Sequence of chain 1.C:
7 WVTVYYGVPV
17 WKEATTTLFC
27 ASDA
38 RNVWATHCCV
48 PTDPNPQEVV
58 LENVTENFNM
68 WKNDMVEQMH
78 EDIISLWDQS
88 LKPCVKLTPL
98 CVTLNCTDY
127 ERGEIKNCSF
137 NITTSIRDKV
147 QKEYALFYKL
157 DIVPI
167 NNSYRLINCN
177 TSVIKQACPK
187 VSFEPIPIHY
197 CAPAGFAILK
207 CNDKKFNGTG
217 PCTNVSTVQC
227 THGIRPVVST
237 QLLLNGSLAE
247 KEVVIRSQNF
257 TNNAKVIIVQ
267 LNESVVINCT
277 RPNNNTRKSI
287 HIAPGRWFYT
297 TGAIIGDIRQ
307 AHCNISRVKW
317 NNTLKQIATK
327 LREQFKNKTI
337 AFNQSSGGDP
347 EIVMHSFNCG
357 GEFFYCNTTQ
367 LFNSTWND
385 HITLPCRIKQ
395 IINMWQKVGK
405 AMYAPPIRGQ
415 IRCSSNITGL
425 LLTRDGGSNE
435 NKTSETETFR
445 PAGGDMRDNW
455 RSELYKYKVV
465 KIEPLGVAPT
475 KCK

The protein below binds the small molecule below.
Small molecule (SMILES): CC(=O)N[C@H]1[C@H](O[C@H]2[C@H](O)[C@@H](NC(C)=O)CO[C@@H]2CO)O[C@H](CO)[C@@H](O[C@@H]2O[C@H](CO)[C@@H](O)[C@H](O)[C@@H]2O)[C@@H]1O

Binding-site contacts:
Ligand atom C8 contacts residue VAL349 of chain 1.C at 3.8 Å (hydrophobic).
Ligand atom C5 contacts residue ASN363 of chain 1.C at 3.9 Å.
Ligand atom C1 contacts residue ASN363 of chain 1.C at 1.5 Å.
Ligand atom N2 contacts residue ASN363 of chain 1.C at 2.9 Å (h-bond).
Ligand atom C4 contacts residue ASN363 of chain 1.C at 4.4 Å.
Ligand atom C1 contacts residue THR365 of chain 1.C at 3.6 Å.
Ligand atom C8 contacts residue ASN363 of chain 1.C at 4.1 Å.
Ligand atom O5 contacts residue ASN363 of chain 1.C at 2.5 Å (h-bond).
Ligand atom C8 contacts residue MET350 of chain 1.C at 3.6 Å (hydrophobic).
Ligand atom C3 contacts residue THR365 of chain 1.C at 4.3 Å.
Ligand atom N2 contacts residue THR365 of chain 1.C at 3.8 Å.
Ligand atom C2 contacts residue THR365 of chain 1.C at 4.3 Å.
Ligand atom O5 contacts residue THR365 of chain 1.C at 4.3 Å.
Ligand atom C2 contacts residue ASN363 of chain 1.C at 2.5 Å.
Ligand atom O7 contacts residue ASN363 of chain 1.C at 3.6 Å (h-bond).
Ligand atom C5 contacts residue THR365 of chain 1.C at 4.4 Å.
Ligand atom C7 contacts residue ASN363 of chain 1.C at 3.4 Å.
Ligand atom C3 contacts residue ASN363 of chain 1.C at 3.9 Å.